Sequence of chain 1.A:
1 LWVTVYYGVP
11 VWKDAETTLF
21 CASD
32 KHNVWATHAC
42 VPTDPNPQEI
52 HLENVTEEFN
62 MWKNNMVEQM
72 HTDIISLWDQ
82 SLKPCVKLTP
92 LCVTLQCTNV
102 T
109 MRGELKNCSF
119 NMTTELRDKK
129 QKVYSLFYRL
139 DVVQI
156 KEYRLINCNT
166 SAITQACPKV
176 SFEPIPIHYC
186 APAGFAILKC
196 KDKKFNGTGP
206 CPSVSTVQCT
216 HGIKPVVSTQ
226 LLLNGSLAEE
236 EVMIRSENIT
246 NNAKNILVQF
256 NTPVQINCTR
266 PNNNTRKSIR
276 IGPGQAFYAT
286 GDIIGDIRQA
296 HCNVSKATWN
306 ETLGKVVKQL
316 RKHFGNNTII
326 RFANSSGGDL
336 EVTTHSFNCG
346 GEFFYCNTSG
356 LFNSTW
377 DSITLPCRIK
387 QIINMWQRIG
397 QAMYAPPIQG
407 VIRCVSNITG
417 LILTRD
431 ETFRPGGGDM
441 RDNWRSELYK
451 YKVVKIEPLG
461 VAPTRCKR

Sequence of chain 1.D:
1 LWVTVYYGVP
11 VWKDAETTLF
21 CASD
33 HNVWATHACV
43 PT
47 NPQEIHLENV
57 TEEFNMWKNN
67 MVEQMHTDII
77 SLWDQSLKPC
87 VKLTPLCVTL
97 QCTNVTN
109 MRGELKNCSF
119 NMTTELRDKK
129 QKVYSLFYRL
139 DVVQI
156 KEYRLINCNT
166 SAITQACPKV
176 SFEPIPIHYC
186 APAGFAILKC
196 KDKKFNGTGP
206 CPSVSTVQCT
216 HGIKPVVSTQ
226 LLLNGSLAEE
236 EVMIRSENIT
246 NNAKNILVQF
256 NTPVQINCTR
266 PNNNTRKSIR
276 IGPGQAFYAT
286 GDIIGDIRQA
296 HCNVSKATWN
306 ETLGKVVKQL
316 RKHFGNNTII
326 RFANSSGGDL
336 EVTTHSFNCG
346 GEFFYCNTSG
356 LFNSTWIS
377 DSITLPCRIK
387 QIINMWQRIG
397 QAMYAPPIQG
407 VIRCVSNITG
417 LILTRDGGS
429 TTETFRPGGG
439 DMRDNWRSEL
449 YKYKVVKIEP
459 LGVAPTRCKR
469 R

A small-molecule ligand and the protein it binds are described below.
Small molecule (SMILES): CC(=O)N[C@@H]1[C@@H](O)[C@H](O)[C@@H](CO)O[C@H]1O

Binding-site contacts:
Ligand atom O7 contacts residue ARG275 of chain 1.D at 4.1 Å.
Ligand atom C7 contacts residue ASN164 of chain 1.A at 3.8 Å.
Ligand atom O7 contacts residue ASN164 of chain 1.A at 4.3 Å.
Ligand atom C1 contacts residue ASN164 of chain 1.A at 1.4 Å.
Ligand atom C7 contacts residue THR165 of chain 1.A at 4.3 Å.
Ligand atom C1 contacts residue ARG159 of chain 1.A at 3.6 Å.
Ligand atom O6 contacts residue VAL141 of chain 1.A at 4.3 Å.
Ligand atom C6 contacts residue ARG159 of chain 1.A at 3.5 Å.
Ligand atom O5 contacts residue ARG159 of chain 1.A at 2.9 Å (salt-bridge).
Ligand atom C6 contacts residue VAL141 of chain 1.A at 3.9 Å (hydrophobic).
Ligand atom N2 contacts residue ASN164 of chain 1.A at 2.9 Å (h-bond).
Ligand atom C4 contacts residue ASN164 of chain 1.A at 4.2 Å.
Ligand atom O6 contacts residue ARG159 of chain 1.A at 3.4 Å (salt-bridge).
Ligand atom C8 contacts residue ARG275 of chain 1.D at 4.1 Å.
Ligand atom C2 contacts residue ASN164 of chain 1.A at 2.5 Å.
Ligand atom C8 contacts residue THR165 of chain 1.A at 4.0 Å.
Ligand atom C3 contacts residue ASN164 of chain 1.A at 3.8 Å.
Ligand atom C1 contacts residue THR165 of chain 1.A at 4.4 Å.
Ligand atom C5 contacts residue ASN164 of chain 1.A at 3.7 Å.
Ligand atom O5 contacts residue ASN164 of chain 1.A at 2.4 Å (h-bond).
Ligand atom N2 contacts residue THR165 of chain 1.A at 3.6 Å.
Ligand atom C7 contacts residue ARG275 of chain 1.D at 4.3 Å.
Ligand atom C5 contacts residue ARG159 of chain 1.A at 3.6 Å.